Sequence of chain 1.A:
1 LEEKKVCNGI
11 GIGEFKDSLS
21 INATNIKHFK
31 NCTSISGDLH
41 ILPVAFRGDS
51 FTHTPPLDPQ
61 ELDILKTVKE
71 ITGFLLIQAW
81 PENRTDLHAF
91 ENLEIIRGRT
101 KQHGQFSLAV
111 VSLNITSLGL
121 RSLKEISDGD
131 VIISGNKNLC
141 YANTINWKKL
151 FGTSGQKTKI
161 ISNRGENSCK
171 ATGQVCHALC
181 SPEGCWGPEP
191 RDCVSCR

A small-molecule ligand and the protein it binds are described below.
Small molecule (SMILES): CC(=O)N[C@@H]1[C@@H](O)[C@H](O)[C@@H](CO)O[C@H]1O

Binding-site contacts:
Ligand atom C4 contacts residue ASN31 of chain 1.A at 4.1 Å.
Ligand atom N2 contacts residue LYS30 of chain 1.A at 4.2 Å.
Ligand atom C8 contacts residue LYS30 of chain 1.A at 3.3 Å.
Ligand atom C1 contacts residue ASN31 of chain 1.A at 1.4 Å.
Ligand atom N2 contacts residue ASN31 of chain 1.A at 3.0 Å (h-bond).
Ligand atom O5 contacts residue ASN31 of chain 1.A at 2.1 Å (h-bond).
Ligand atom C6 contacts residue ASN31 of chain 1.A at 4.5 Å.
Ligand atom O7 contacts residue ASN31 of chain 1.A at 3.7 Å.
Ligand atom C1 contacts residue LYS30 of chain 1.A at 4.3 Å.
Ligand atom C2 contacts residue ASN31 of chain 1.A at 2.4 Å.
Ligand atom C3 contacts residue ASN31 of chain 1.A at 3.7 Å.
Ligand atom C5 contacts residue ASN31 of chain 1.A at 3.4 Å.
Ligand atom C7 contacts residue LYS30 of chain 1.A at 3.3 Å.
Ligand atom C7 contacts residue ASN31 of chain 1.A at 3.6 Å.
Ligand atom O7 contacts residue LYS30 of chain 1.A at 2.8 Å.